The protein below binds the small molecule below.
Small molecule (SMILES): C[C@@H]1O[C@@H](Oc2c(-c3ccc(O)c(O)c3)oc3cc(O)cc(O)c3c2=O)[C@H](O)[C@H](O)[C@H]1O

Binding-site contacts:
Ligand atom O2 contacts residue VAL41 of chain 1.A at 3.8 Å.
Ligand atom O5 contacts residue LEU114 of chain 1.A at 3.6 Å.
Ligand atom C22 contacts residue PHE38 of chain 1.A at 3.6 Å (hydrophobic).
Ligand atom O2 contacts residue LYS59 of chain 1.A at 3.4 Å.
Ligand atom C21 contacts residue LYS59 of chain 1.A at 3.9 Å.
Ligand atom O11 contacts residue LEU173 of chain 1.A at 4.0 Å.
Ligand atom O7 contacts residue PHE38 of chain 1.A at 3.5 Å.
Ligand atom C26 contacts residue LEU104 of chain 1.A at 3.7 Å (hydrophobic).
Ligand atom O9 contacts residue PHE38 of chain 1.A at 3.3 Å (h-bond).
Ligand atom O3 contacts residue ALA57 of chain 1.A at 3.7 Å.
Ligand atom C8 contacts residue LEU159 of chain 1.A at 3.7 Å (hydrophobic).
Ligand atom C5 contacts residue LEU106 of chain 1.A at 3.9 Å (hydrophobic).
Ligand atom O4 contacts residue ASP107 of chain 1.A at 2.6 Å (salt-bridge).
Ligand atom C15 contacts residue LEU159 of chain 1.A at 3.9 Å (hydrophobic).
Ligand atom C6 contacts residue LEU106 of chain 1.A at 3.7 Å (hydrophobic).
Ligand atom O2 contacts residue PHE38 of chain 1.A at 3.3 Å.
Ligand atom O6 contacts residue GLU156 of chain 1.A at 2.6 Å (salt-bridge).
Ligand atom C14 contacts residue GLU156 of chain 1.A at 3.5 Å.
Ligand atom C6 contacts residue ASP107 of chain 1.A at 3.1 Å.
Ligand atom C10 contacts residue LEU106 of chain 1.A at 4.0 Å (hydrophobic).
Ligand atom C7 contacts residue LEU106 of chain 1.A at 3.7 Å (hydrophobic).
Ligand atom O9 contacts residue LYS59 of chain 1.A at 3.1 Å (salt-bridge).
Ligand atom C14 contacts residue LEU173 of chain 1.A at 3.8 Å (hydrophobic).
Ligand atom C13 contacts residue LEU114 of chain 1.A at 3.9 Å (hydrophobic).
Ligand atom C15 contacts residue LEU173 of chain 1.A at 3.6 Å (hydrophobic).
Ligand atom C3 contacts residue PHE38 of chain 1.A at 3.7 Å (hydrophobic).
Ligand atom O4 contacts residue VAL90 of chain 1.A at 3.3 Å.
Ligand atom O4 contacts residue LEU106 of chain 1.A at 3.7 Å.
Ligand atom O8 contacts residue LYS59 of chain 1.A at 3.8 Å.
Ligand atom C16 contacts residue THR169 of chain 1.A at 4.0 Å.
Ligand atom C15 contacts residue GLU156 of chain 1.A at 3.6 Å.
Ligand atom C9 contacts residue LEU159 of chain 1.A at 3.9 Å (hydrophobic).
Ligand atom C4 contacts residue PHE38 of chain 1.A at 3.6 Å (hydrophobic).
Ligand atom C21 contacts residue PHE38 of chain 1.A at 3.7 Å (hydrophobic).
Ligand atom O6 contacts residue LEU173 of chain 1.A at 3.9 Å.
Ligand atom O1 contacts residue LEU159 of chain 1.A at 3.4 Å.
Ligand atom C16 contacts residue LEU159 of chain 1.A at 3.8 Å (hydrophobic).
Ligand atom O3 contacts residue VAL41 of chain 1.A at 3.8 Å.
Ligand atom C7 contacts residue ASP107 of chain 1.A at 3.3 Å.
Ligand atom C10 contacts residue PHE38 of chain 1.A at 4.0 Å (hydrophobic).

Sequence of chain 1.A:
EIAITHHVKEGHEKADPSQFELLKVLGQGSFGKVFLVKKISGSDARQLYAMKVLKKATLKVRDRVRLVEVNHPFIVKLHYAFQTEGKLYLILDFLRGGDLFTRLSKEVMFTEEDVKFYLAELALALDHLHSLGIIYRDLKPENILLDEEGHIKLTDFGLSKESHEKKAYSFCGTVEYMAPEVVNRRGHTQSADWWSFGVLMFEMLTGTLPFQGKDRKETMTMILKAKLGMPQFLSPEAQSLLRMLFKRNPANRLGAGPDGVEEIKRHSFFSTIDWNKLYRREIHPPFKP